Sequence of chain 1.D:
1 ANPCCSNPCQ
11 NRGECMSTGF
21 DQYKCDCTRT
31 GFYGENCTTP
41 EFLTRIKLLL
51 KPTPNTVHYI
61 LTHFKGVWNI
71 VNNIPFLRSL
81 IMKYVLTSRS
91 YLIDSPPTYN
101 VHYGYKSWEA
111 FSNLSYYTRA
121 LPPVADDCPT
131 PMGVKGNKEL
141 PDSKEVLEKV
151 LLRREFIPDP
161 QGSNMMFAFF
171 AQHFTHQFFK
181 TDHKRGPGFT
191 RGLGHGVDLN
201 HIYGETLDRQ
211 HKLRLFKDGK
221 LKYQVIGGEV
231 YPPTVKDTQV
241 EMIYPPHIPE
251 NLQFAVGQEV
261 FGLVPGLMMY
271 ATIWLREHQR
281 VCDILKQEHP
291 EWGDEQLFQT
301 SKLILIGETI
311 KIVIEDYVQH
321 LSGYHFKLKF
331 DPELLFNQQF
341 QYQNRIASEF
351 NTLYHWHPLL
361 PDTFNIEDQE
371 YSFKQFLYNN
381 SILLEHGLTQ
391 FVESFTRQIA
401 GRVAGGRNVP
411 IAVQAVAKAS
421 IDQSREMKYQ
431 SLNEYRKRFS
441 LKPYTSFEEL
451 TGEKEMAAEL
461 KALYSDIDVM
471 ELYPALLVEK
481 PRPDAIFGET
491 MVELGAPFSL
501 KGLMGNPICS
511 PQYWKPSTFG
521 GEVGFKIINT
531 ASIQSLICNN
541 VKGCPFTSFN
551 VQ

Binding-site contacts:
Ligand atom C5 contacts residue SER381 of chain 1.D at 3.4 Å.
Ligand atom C1 contacts residue GLN375 of chain 1.D at 4.2 Å.
Ligand atom C3 contacts residue ASN379 of chain 1.D at 3.9 Å.
Ligand atom O7 contacts residue GLN375 of chain 1.D at 3.5 Å (h-bond).
Ligand atom N2 contacts residue GLN375 of chain 1.D at 4.1 Å.
Ligand atom O5 contacts residue ILE382 of chain 1.D at 3.7 Å.
Ligand atom C2 contacts residue GLN375 of chain 1.D at 4.3 Å.
Ligand atom O5 contacts residue SER381 of chain 1.D at 3.5 Å (h-bond).
Ligand atom C6 contacts residue ASN379 of chain 1.D at 4.4 Å.
Ligand atom O6 contacts residue ILE382 of chain 1.D at 4.3 Å.
Ligand atom C5 contacts residue ASN379 of chain 1.D at 3.6 Å.
Ligand atom O5 contacts residue ASN379 of chain 1.D at 2.4 Å (h-bond).
Ligand atom C2 contacts residue ASN379 of chain 1.D at 2.5 Å.
Ligand atom C4 contacts residue ASN379 of chain 1.D at 4.3 Å.
Ligand atom C7 contacts residue GLN375 of chain 1.D at 4.3 Å.
Ligand atom O6 contacts residue TYR371 of chain 1.D at 4.5 Å.
Ligand atom O6 contacts residue GLU385 of chain 1.D at 3.6 Å.
Ligand atom C6 contacts residue GLU385 of chain 1.D at 4.1 Å.
Ligand atom C6 contacts residue SER381 of chain 1.D at 3.6 Å.
Ligand atom C7 contacts residue ASN379 of chain 1.D at 4.0 Å.
Ligand atom C1 contacts residue ILE382 of chain 1.D at 4.3 Å (hydrophobic).
Ligand atom C1 contacts residue SER381 of chain 1.D at 3.9 Å.
Ligand atom C1 contacts residue ASN379 of chain 1.D at 1.5 Å.
Ligand atom N2 contacts residue ASN379 of chain 1.D at 3.0 Å (h-bond).

A protein and the small-molecule ligand that binds it are described below.
Small molecule (SMILES): CC(=O)N[C@@H]1[C@@H](O)[C@H](O)[C@@H](CO)O[C@H]1O